Sequence of chain 1.B:
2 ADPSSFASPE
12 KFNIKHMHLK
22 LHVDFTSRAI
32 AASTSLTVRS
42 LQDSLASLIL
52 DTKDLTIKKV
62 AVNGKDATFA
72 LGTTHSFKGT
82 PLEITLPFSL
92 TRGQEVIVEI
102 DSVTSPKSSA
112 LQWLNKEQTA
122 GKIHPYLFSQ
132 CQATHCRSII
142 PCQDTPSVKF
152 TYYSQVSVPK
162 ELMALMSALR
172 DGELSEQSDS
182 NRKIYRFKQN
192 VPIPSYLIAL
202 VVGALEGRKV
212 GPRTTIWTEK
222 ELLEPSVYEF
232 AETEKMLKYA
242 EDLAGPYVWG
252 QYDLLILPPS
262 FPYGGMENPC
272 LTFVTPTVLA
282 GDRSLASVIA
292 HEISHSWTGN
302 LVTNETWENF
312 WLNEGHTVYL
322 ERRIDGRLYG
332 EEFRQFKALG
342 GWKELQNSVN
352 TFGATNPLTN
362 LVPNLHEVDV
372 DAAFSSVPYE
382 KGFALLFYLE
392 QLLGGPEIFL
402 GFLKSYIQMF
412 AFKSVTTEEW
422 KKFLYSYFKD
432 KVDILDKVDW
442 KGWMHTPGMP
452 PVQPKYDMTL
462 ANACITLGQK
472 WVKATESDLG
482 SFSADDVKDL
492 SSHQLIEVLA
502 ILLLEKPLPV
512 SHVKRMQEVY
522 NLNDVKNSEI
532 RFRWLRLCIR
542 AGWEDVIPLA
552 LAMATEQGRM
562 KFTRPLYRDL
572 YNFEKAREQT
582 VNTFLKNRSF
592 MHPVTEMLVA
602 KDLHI

This small molecule binds to this protein.
Small molecule (SMILES): CC(C)C[C@H](NC(=O)[C@@H](O)[C@H](N)Cc1ccccc1)C(=O)O

Binding-site contacts:
Ligand atom N2 contacts residue GLU268 of chain 1.B at 2.8 Å (salt-bridge).
Ligand atom C6 contacts residue GLY266 of chain 1.B at 3.5 Å.
Ligand atom N2 contacts residue GLN133 of chain 1.B at 2.7 Å (h-bond).
Ligand atom O1 contacts residue GLY266 of chain 1.B at 3.4 Å (h-bond).
Ligand atom O2 contacts residue HIS296 of chain 1.B at 3.2 Å.
Ligand atom C9 contacts residue GLN131 of chain 1.B at 3.6 Å.
Ligand atom C10 contacts residue TYR264 of chain 1.B at 3.6 Å (hydrophobic).
Ligand atom O1 contacts residue TYR264 of chain 1.B at 3.4 Å.
Ligand atom O3 contacts residue ZN1 of chain 1.E at 2.6 Å.
Ligand atom C9 contacts residue TYR264 of chain 1.B at 3.4 Å (hydrophobic).
Ligand atom O3 contacts residue GLU315 of chain 1.B at 3.1 Å (salt-bridge).
Ligand atom O3 contacts residue TYR380 of chain 1.B at 3.0 Å (h-bond).
Ligand atom C12 contacts residue PHE375 of chain 1.B at 3.5 Å (hydrophobic).
Ligand atom N1 contacts residue GLY266 of chain 1.B at 3.3 Å (h-bond).
Ligand atom C3 contacts residue GLU315 of chain 1.B at 3.7 Å.
Ligand atom N2 contacts residue GLU315 of chain 1.B at 3.3 Å (salt-bridge).
Ligand atom C2 contacts residue GLU293 of chain 1.B at 3.5 Å.
Ligand atom C7 contacts residue GLN133 of chain 1.B at 3.5 Å.
Ligand atom O2 contacts residue GLU268 of chain 1.B at 2.7 Å (salt-bridge).
Ligand atom C2 contacts residue GLU268 of chain 1.B at 3.5 Å.
Ligand atom C3 contacts residue TYR380 of chain 1.B at 3.6 Å (hydrophobic).
Ligand atom C2 contacts residue ZN1 of chain 1.E at 3.0 Å.
Ligand atom O2 contacts residue HIS292 of chain 1.B at 3.6 Å.
Ligand atom C3 contacts residue ZN1 of chain 1.E at 3.2 Å.
Ligand atom C1 contacts residue GLU315 of chain 1.B at 3.2 Å.
Ligand atom C2 contacts residue GLU315 of chain 1.B at 3.4 Å.
Ligand atom O2 contacts residue GLU315 of chain 1.B at 3.0 Å (salt-bridge).
Ligand atom C8 contacts residue TYR264 of chain 1.B at 3.6 Å (hydrophobic).
Ligand atom C8 contacts residue GLN131 of chain 1.B at 3.6 Å.
Ligand atom O3 contacts residue HIS292 of chain 1.B at 3.2 Å (h-bond).
Ligand atom C5 contacts residue GLY265 of chain 1.B at 3.7 Å.
Ligand atom O2 contacts residue ZN1 of chain 1.E at 2.1 Å.
Ligand atom C11 contacts residue PHE375 of chain 1.B at 3.5 Å (hydrophobic).
Ligand atom O4 contacts residue ARG560 of chain 1.B at 3.5 Å (salt-bridge).
Ligand atom O1 contacts residue GLY265 of chain 1.B at 2.6 Å (h-bond).
Ligand atom C12 contacts residue TYR380 of chain 1.B at 3.6 Å (hydrophobic).
Ligand atom C8 contacts residue GLN133 of chain 1.B at 3.4 Å.
Ligand atom O2 contacts residue GLU293 of chain 1.B at 2.8 Å (salt-bridge).
Ligand atom C9 contacts residue GLN133 of chain 1.B at 3.3 Å.
Ligand atom C2 contacts residue GLY266 of chain 1.B at 3.3 Å.